Sequence of chain 42.C:
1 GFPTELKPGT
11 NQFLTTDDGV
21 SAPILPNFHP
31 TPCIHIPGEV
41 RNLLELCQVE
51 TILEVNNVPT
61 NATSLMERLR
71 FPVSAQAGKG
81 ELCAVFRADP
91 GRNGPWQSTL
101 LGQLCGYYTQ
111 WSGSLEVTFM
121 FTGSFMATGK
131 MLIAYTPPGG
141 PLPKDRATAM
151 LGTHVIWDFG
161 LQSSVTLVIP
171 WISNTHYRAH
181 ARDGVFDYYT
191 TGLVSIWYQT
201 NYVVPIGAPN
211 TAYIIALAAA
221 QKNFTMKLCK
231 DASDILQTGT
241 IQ

Sequence of chain 41.A:
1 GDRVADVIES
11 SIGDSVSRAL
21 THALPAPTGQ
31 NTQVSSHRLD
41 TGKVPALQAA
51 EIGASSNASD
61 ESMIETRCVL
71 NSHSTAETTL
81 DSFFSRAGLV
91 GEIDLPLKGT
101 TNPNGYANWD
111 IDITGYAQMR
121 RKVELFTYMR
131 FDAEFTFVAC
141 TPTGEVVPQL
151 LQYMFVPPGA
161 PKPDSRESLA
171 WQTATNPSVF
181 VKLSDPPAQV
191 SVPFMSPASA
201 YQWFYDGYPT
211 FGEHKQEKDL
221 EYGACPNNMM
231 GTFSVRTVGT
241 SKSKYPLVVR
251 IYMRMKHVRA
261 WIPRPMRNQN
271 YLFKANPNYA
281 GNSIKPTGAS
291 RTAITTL

Sequence of chain 41.C:
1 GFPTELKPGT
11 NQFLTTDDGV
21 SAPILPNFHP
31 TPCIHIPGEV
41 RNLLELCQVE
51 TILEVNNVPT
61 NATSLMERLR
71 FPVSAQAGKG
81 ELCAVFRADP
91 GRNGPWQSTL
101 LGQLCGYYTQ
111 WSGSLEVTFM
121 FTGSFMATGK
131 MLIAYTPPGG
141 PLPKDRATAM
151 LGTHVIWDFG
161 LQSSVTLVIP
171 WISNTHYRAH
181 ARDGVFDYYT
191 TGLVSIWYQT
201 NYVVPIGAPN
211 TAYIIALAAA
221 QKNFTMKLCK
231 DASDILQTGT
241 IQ

Binding-site contacts:
Ligand atom CAF contacts residue THR114 of chain 41.A at 3.6 Å.
Ligand atom CBA contacts residue TRP203 of chain 41.A at 3.5 Å (hydrophobic).
Ligand atom CAJ contacts residue PHE155 of chain 41.A at 3.7 Å (hydrophobic).
Ligand atom OAW contacts residue MET195 of chain 41.A at 3.2 Å.
Ligand atom CAS contacts residue TYR201 of chain 41.A at 3.6 Å (hydrophobic).
Ligand atom CAN contacts residue PHE135 of chain 41.A at 3.7 Å (hydrophobic).
Ligand atom CAM contacts residue PHE155 of chain 41.A at 3.8 Å (hydrophobic).
Ligand atom CAI contacts residue PHE135 of chain 41.A at 3.7 Å (hydrophobic).
Ligand atom OAC contacts residue ILE113 of chain 41.A at 3.3 Å (h-bond).
Ligand atom CAN contacts residue ILE111 of chain 41.A at 3.6 Å (hydrophobic).
Ligand atom NAT contacts residue PHE155 of chain 41.A at 3.9 Å.
Ligand atom CAX contacts residue TRP203 of chain 41.A at 3.5 Å (hydrophobic).
Ligand atom NBC contacts residue TRP203 of chain 41.A at 3.8 Å.
Ligand atom CAE contacts residue GLN202 of chain 41.A at 3.4 Å.
Ligand atom OAC contacts residue ASP112 of chain 41.A at 3.7 Å.
Ligand atom CAJ contacts residue ILE24 of chain 41.C at 3.9 Å (hydrophobic).
Ligand atom NBD contacts residue ASN228 of chain 41.A at 3.9 Å.
Ligand atom CAK contacts residue PHE135 of chain 41.A at 3.7 Å (hydrophobic).
Ligand atom CAR contacts residue TYR201 of chain 41.A at 3.4 Å (hydrophobic).
Ligand atom CAF contacts residue ASP112 of chain 41.A at 3.6 Å.
Ligand atom CAH contacts residue THR114 of chain 41.A at 3.8 Å.
Ligand atom OAC contacts residue TRP203 of chain 41.A at 3.9 Å.
Ligand atom CAI contacts residue VAL192 of chain 41.A at 3.8 Å (hydrophobic).
Ligand atom CAH contacts residue ASP112 of chain 41.A at 3.4 Å.
Ligand atom CAO contacts residue ILE111 of chain 41.A at 3.8 Å (hydrophobic).
Ligand atom CAS contacts residue ASN228 of chain 41.A at 3.8 Å.
Ligand atom CAS contacts residue TRP203 of chain 41.A at 3.4 Å (hydrophobic).
Ligand atom CAA contacts residue PRO177 of chain 41.A at 3.2 Å (hydrophobic).
Ligand atom CBA contacts residue ASN228 of chain 41.A at 3.7 Å.
Ligand atom CAG contacts residue TRP203 of chain 41.A at 3.7 Å (hydrophobic).
Ligand atom CAA contacts residue VAL179 of chain 41.A at 3.4 Å (hydrophobic).
Ligand atom CAM contacts residue PRO177 of chain 41.A at 3.7 Å (hydrophobic).
Ligand atom CAD contacts residue PHE137 of chain 41.A at 3.8 Å (hydrophobic).
Ligand atom CAE contacts residue ASN228 of chain 41.A at 3.4 Å.
Ligand atom CAL contacts residue PHE155 of chain 41.A at 3.7 Å (hydrophobic).
Ligand atom NBD contacts residue TRP203 of chain 41.A at 3.2 Å.
Ligand atom CAA contacts residue TYR153 of chain 41.A at 3.9 Å (hydrophobic).
Ligand atom CAG contacts residue GLN202 of chain 41.A at 3.4 Å.
Ligand atom CAG contacts residue ASN228 of chain 41.A at 3.2 Å.
Ligand atom CAA contacts residue SER178 of chain 41.A at 3.5 Å.

This small molecule binds to this protein.
Small molecule (SMILES): CCO/N=C/c1ccc(OCC[C@@H](C)CCN2CCN(c3ccncc3)C2=O)cc1